Sequence of chain 1.A:
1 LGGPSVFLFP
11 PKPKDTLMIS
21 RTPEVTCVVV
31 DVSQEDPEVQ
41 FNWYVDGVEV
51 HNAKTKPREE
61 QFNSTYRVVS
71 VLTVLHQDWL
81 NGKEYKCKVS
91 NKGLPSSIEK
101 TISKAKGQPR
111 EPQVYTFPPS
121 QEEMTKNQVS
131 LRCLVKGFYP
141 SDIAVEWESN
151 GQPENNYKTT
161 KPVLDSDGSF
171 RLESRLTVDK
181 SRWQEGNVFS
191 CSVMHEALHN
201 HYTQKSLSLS

Binding-site contacts:
Ligand atom C7 contacts residue ASN63 of chain 1.A at 3.4 Å.
Ligand atom C2 contacts residue ASP31 of chain 1.A at 3.4 Å.
Ligand atom C3 contacts residue THR26 of chain 1.A at 3.6 Å.
Ligand atom N2 contacts residue ASN63 of chain 1.A at 2.8 Å (h-bond).
Ligand atom O2 contacts residue PRO10 of chain 1.A at 3.0 Å (h-bond).
Ligand atom C6 contacts residue PHE62 of chain 1.A at 3.6 Å (hydrophobic).
Ligand atom O5 contacts residue PHE7 of chain 1.A at 3.5 Å.
Ligand atom C2 contacts residue PHE7 of chain 1.A at 3.5 Å (hydrophobic).
Ligand atom N2 contacts residue ASP31 of chain 1.A at 2.8 Å (salt-bridge).
Ligand atom C1 contacts residue ASP31 of chain 1.A at 3.7 Å.
Ligand atom O5 contacts residue ASN63 of chain 1.A at 2.4 Å (h-bond).
Ligand atom O6 contacts residue PHE9 of chain 1.A at 3.6 Å.
Ligand atom C6 contacts residue GLN61 of chain 1.A at 3.4 Å.
Ligand atom C2 contacts residue THR26 of chain 1.A at 3.4 Å.
Ligand atom C5 contacts residue GLN61 of chain 1.A at 3.6 Å.
Ligand atom C6 contacts residue THR26 of chain 1.A at 3.7 Å.
Ligand atom O3 contacts residue ASP31 of chain 1.A at 3.6 Å (salt-bridge).
Ligand atom C3 contacts residue ASN63 of chain 1.A at 3.8 Å.
Ligand atom O7 contacts residue ARG67 of chain 1.A at 3.3 Å (salt-bridge).
Ligand atom C3 contacts residue ASP31 of chain 1.A at 3.2 Å.
Ligand atom O4 contacts residue VAL30 of chain 1.A at 3.8 Å.
Ligand atom C3 contacts residue PHE7 of chain 1.A at 3.6 Å (hydrophobic).
Ligand atom O4 contacts residue LYS12 of chain 1.A at 2.9 Å.
Ligand atom C1 contacts residue THR65 of chain 1.A at 3.8 Å.
Ligand atom O6 contacts residue PHE7 of chain 1.A at 3.4 Å.
Ligand atom C2 contacts residue PRO10 of chain 1.A at 3.7 Å (hydrophobic).
Ligand atom O2 contacts residue GLU24 of chain 1.A at 3.3 Å (salt-bridge).
Ligand atom C8 contacts residue LYS100 of chain 1.A at 3.4 Å.
Ligand atom O2 contacts residue THR26 of chain 1.A at 2.7 Å (h-bond).
Ligand atom C1 contacts residue THR26 of chain 1.A at 3.5 Å.
Ligand atom C5 contacts residue PHE9 of chain 1.A at 3.8 Å (hydrophobic).
Ligand atom C4 contacts residue LYS12 of chain 1.A at 3.3 Å.
Ligand atom O5 contacts residue GLN61 of chain 1.A at 3.1 Å (h-bond).
Ligand atom C8 contacts residue ASN63 of chain 1.A at 3.7 Å.
Ligand atom O3 contacts residue GLU24 of chain 1.A at 3.3 Å (salt-bridge).
Ligand atom C5 contacts residue ASN63 of chain 1.A at 3.6 Å.
Ligand atom C2 contacts residue ASN63 of chain 1.A at 2.5 Å.
Ligand atom C1 contacts residue ASN63 of chain 1.A at 1.4 Å.
Ligand atom C6 contacts residue GLN61 of chain 1.A at 3.4 Å.
Ligand atom O6 contacts residue PHE7 of chain 1.A at 3.6 Å.

This protein binds this small molecule.
Small molecule (SMILES): CC(=O)N[C@H]1[C@H](O[C@H]2[C@H](O)[C@@H](NC(C)=O)CO[C@@H]2CO[C@H]2O[C@@H](C)[C@@H](O)[C@@H](O)[C@@H]2O)O[C@H](CO)[C@@H](O[C@@H]2O[C@H](CO[C@H]3O[C@H](CO)[C@@H](O)[C@H](O)[C@@H]3O[C@@H]3O[C@H](CO)[C@@H](O[C@@H]4O[C@H](CO)[C@H](O)[C@H](O)[C@H]4O)[C@H](O)[C@H]3NC(C)=O)[C@@H](O)[C@H](O[C@H]3O[C@H](CO)[C@@H](O)[C@H](O)[C@@H]3O[C@@H]3O[C@H](CO)[C@@H](O)[C@H](O)[C@H]3NC(C)=O)[C@@H]2O)[C@@H]1O